A small-molecule ligand and the protein it binds are described below.
Small molecule (SMILES): Cn1cnc(-c2nc(C(=O)O)c(O)c(=O)[nH]2)c1

Sequence of chain 1.A:
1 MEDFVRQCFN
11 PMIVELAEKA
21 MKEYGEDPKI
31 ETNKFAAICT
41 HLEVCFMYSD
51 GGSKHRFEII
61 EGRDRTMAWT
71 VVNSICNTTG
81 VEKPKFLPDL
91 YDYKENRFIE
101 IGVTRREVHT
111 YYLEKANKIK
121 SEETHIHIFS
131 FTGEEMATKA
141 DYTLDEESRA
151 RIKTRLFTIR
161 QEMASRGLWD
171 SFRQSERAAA

Binding-site contacts:
Ligand atom C1 contacts residue HIS41 of chain 1.A at 4.2 Å.
Ligand atom C1 contacts residue LYS115 of chain 1.A at 4.0 Å.
Ligand atom O12 contacts residue TYR111 of chain 1.A at 4.0 Å.
Ligand atom O12 contacts residue ILE101 of chain 1.A at 3.8 Å.
Ligand atom N6 contacts residue LYS115 of chain 1.A at 3.9 Å.
Ligand atom C1 contacts residue TYR111 of chain 1.A at 4.2 Å (hydrophobic).
Ligand atom C2 contacts residue MN1 of chain 1.H at 3.5 Å.
Ligand atom O13 contacts residue GLU100 of chain 1.A at 4.2 Å.
Ligand atom O12 contacts residue HIS41 of chain 1.A at 3.4 Å (h-bond).
Ligand atom O13 contacts residue HIS41 of chain 1.A at 3.0 Å.
Ligand atom O15 contacts residue TYR24 of chain 1.A at 4.0 Å.
Ligand atom O12 contacts residue MN1 of chain 1.H at 2.5 Å.
Ligand atom C14 contacts residue MN1 of chain 1.G at 3.7 Å.
Ligand atom O16 contacts residue GLU61 of chain 1.A at 4.2 Å.
Ligand atom O12 contacts residue LYS115 of chain 1.A at 3.9 Å.
Ligand atom O13 contacts residue MN1 of chain 1.G at 2.2 Å.
Ligand atom C3 contacts residue MN1 of chain 1.G at 4.0 Å.
Ligand atom N6 contacts residue TYR111 of chain 1.A at 3.6 Å.
Ligand atom C2 contacts residue HIS41 of chain 1.A at 4.0 Å.
Ligand atom O13 contacts residue ASP89 of chain 1.A at 3.9 Å.
Ligand atom O13 contacts residue GLU61 of chain 1.A at 4.2 Å.
Ligand atom O16 contacts residue MN1 of chain 1.G at 2.6 Å.
Ligand atom C2 contacts residue MN1 of chain 1.G at 3.4 Å.
Ligand atom O13 contacts residue MN1 of chain 1.H at 3.0 Å.
Ligand atom C1 contacts residue MN1 of chain 1.H at 3.3 Å.
Ligand atom O12 contacts residue GLU100 of chain 1.A at 4.1 Å.